Sequence of chain 1.A:
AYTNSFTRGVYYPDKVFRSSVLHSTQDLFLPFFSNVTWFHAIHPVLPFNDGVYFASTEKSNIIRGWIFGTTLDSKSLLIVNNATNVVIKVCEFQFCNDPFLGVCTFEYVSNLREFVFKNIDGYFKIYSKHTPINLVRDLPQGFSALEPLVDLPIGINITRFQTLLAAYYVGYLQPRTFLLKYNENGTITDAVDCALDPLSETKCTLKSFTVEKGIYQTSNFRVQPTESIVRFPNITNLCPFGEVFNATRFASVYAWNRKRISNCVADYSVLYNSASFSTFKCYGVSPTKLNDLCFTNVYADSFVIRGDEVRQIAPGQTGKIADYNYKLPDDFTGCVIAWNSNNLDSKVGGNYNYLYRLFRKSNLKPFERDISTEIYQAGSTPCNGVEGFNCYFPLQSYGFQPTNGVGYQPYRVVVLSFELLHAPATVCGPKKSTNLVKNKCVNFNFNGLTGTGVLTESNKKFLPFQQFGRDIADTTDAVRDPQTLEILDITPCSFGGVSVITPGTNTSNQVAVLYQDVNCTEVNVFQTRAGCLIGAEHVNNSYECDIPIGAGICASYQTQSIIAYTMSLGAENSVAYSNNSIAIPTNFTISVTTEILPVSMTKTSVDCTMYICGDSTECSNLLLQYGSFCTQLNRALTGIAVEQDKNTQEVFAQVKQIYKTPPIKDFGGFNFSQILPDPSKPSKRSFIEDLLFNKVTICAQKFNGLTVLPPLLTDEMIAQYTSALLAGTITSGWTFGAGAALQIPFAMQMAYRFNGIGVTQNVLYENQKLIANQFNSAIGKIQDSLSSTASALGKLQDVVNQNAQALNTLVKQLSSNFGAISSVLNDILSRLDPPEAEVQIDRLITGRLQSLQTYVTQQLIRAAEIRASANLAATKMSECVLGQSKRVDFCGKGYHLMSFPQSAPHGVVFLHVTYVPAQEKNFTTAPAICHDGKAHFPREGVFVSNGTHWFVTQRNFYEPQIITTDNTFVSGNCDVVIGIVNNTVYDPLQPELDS

The small molecule below binds the protein below.
Small molecule (SMILES): CC(=O)N[C@@H]1[C@@H](O)[C@H](O)[C@@H](CO)O[C@H]1O

Binding-site contacts:
Ligand atom C5 contacts residue ASN709 of chain 1.A at 3.7 Å.
Ligand atom O7 contacts residue ASN709 of chain 1.A at 2.8 Å (h-bond).
Ligand atom C2 contacts residue ASN709 of chain 1.A at 2.4 Å.
Ligand atom N2 contacts residue ASN709 of chain 1.A at 2.9 Å (h-bond).
Ligand atom C4 contacts residue ASN709 of chain 1.A at 4.2 Å.
Ligand atom C8 contacts residue ASN709 of chain 1.A at 4.2 Å.
Ligand atom C1 contacts residue ASN709 of chain 1.A at 1.4 Å.
Ligand atom C7 contacts residue ASN709 of chain 1.A at 3.0 Å.
Ligand atom O5 contacts residue ASN709 of chain 1.A at 2.4 Å (h-bond).
Ligand atom C8 contacts residue GLY1131 of chain 1.A at 3.5 Å.
Ligand atom C3 contacts residue ASN709 of chain 1.A at 3.8 Å.